The protein below binds the small molecule below.
Small molecule (SMILES): CC(C)n1nc(-c2cccc(O)c2)c2c(N)ncnc21

Sequence of chain 1.A:
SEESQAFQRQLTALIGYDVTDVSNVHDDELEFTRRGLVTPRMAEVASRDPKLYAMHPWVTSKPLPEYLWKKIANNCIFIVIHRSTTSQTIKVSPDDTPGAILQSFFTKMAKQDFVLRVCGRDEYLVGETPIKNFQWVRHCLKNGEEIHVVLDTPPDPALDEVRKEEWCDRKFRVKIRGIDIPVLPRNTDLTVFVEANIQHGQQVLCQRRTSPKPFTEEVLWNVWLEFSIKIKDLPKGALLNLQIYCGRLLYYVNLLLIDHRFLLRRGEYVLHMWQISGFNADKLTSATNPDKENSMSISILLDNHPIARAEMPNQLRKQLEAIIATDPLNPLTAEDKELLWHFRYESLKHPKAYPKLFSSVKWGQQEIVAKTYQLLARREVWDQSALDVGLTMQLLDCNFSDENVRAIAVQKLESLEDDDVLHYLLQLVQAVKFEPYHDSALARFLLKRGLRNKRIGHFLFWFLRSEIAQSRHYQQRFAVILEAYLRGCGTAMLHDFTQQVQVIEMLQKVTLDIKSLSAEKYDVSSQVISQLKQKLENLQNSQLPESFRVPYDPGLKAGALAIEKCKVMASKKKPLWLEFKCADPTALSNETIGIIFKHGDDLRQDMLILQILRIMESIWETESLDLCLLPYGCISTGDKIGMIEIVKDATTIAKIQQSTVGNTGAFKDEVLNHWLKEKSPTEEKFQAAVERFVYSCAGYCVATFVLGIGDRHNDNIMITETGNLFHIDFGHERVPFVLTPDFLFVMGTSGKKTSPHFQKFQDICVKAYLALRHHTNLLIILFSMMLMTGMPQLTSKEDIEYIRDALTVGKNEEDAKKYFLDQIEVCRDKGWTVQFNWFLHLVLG

Binding-site contacts:
Ligand atom O33 contacts residue ILE737 of chain 1.A at 3.8 Å.
Ligand atom N1 contacts residue ILE689 of chain 1.A at 4.0 Å.
Ligand atom C6 contacts residue MET811 of chain 1.A at 4.1 Å (hydrophobic).
Ligand atom N3 contacts residue MET811 of chain 1.A at 3.4 Å.
Ligand atom C26 contacts residue ILE737 of chain 1.A at 3.6 Å (hydrophobic).
Ligand atom C7 contacts residue MET811 of chain 1.A at 3.4 Å (hydrophobic).
Ligand atom C18 contacts residue ILE689 of chain 1.A at 3.9 Å (hydrophobic).
Ligand atom O33 contacts residue LYS691 of chain 1.A at 3.3 Å (salt-bridge).
Ligand atom C19 contacts residue THR745 of chain 1.A at 3.5 Å.
Ligand atom C2 contacts residue ILE689 of chain 1.A at 3.9 Å (hydrophobic).
Ligand atom N5 contacts residue GLU738 of chain 1.A at 3.8 Å.
Ligand atom C27 contacts residue ILE821 of chain 1.A at 3.6 Å (hydrophobic).
Ligand atom N1 contacts residue GLU738 of chain 1.A at 3.0 Å (salt-bridge).
Ligand atom N11 contacts residue MET811 of chain 1.A at 3.6 Å (h-bond).
Ligand atom C30 contacts residue ASP822 of chain 1.A at 3.7 Å.
Ligand atom C13 contacts residue ILE689 of chain 1.A at 3.6 Å (hydrophobic).
Ligand atom N3 contacts residue TRP670 of chain 1.A at 3.7 Å.
Ligand atom C30 contacts residue ILE737 of chain 1.A at 4.0 Å (hydrophobic).
Ligand atom C2 contacts residue GLU738 of chain 1.A at 3.8 Å.
Ligand atom C28 contacts residue ILE689 of chain 1.A at 3.8 Å (hydrophobic).
Ligand atom N15 contacts residue MET811 of chain 1.A at 4.1 Å.
Ligand atom N1 contacts residue ILE737 of chain 1.A at 3.6 Å.
Ligand atom C29 contacts residue ILE737 of chain 1.A at 3.8 Å (hydrophobic).
Ligand atom C4 contacts residue MET811 of chain 1.A at 3.9 Å (hydrophobic).
Ligand atom C4 contacts residue ILE689 of chain 1.A at 3.6 Å (hydrophobic).
Ligand atom C27 contacts residue TYR725 of chain 1.A at 4.1 Å (hydrophobic).
Ligand atom O33 contacts residue ASP822 of chain 1.A at 4.0 Å.
Ligand atom C6 contacts residue TRP670 of chain 1.A at 4.0 Å (hydrophobic).
Ligand atom N5 contacts residue ILE739 of chain 1.A at 3.5 Å.
Ligand atom N15 contacts residue ILE821 of chain 1.A at 3.7 Å.
Ligand atom C30 contacts residue TYR725 of chain 1.A at 3.3 Å (hydrophobic).
Ligand atom C18 contacts residue ILE821 of chain 1.A at 3.7 Å (hydrophobic).
Ligand atom C13 contacts residue ILE821 of chain 1.A at 3.8 Å (hydrophobic).
Ligand atom C26 contacts residue ASP822 of chain 1.A at 4.1 Å.
Ligand atom N5 contacts residue VAL740 of chain 1.A at 3.1 Å (h-bond).
Ligand atom C14 contacts residue MET811 of chain 1.A at 3.6 Å (hydrophobic).
Ligand atom C30 contacts residue ILE821 of chain 1.A at 3.8 Å (hydrophobic).
Ligand atom C6 contacts residue ILE739 of chain 1.A at 4.1 Å (hydrophobic).
Ligand atom C6 contacts residue VAL740 of chain 1.A at 3.4 Å (hydrophobic).
Ligand atom C20 contacts residue TRP670 of chain 1.A at 3.8 Å (hydrophobic).